Binding-site contacts:
Ligand atom C1 contacts residue TRP103 of chain 1.G at 4.3 Å (hydrophobic).
Ligand atom O7 contacts residue GLU124 of chain 1.A at 4.3 Å.
Ligand atom C8 contacts residue GLY125 of chain 1.A at 4.3 Å.
Ligand atom O5 contacts residue ASN62 of chain 1.B at 3.2 Å (h-bond).
Ligand atom O4 contacts residue TRP103 of chain 1.G at 3.9 Å.
Ligand atom C8 contacts residue TRP30 of chain 1.F at 3.2 Å (hydrophobic).
Ligand atom C2 contacts residue GLU124 of chain 1.A at 3.9 Å.
Ligand atom O7 contacts residue ASN62 of chain 1.B at 3.7 Å.
Ligand atom O7 contacts residue LEU38 of chain 1.A at 4.4 Å.
Ligand atom C2 contacts residue ASN62 of chain 1.B at 3.6 Å.
Ligand atom C4 contacts residue GLU124 of chain 1.A at 3.6 Å.
Ligand atom O5 contacts residue TRP103 of chain 1.G at 3.7 Å.
Ligand atom N2 contacts residue ALA105 of chain 1.G at 4.2 Å.
Ligand atom C3 contacts residue ASN62 of chain 1.B at 4.5 Å.
Ligand atom O5 contacts residue GLU124 of chain 1.A at 4.5 Å.
Ligand atom C7 contacts residue ASN62 of chain 1.B at 3.3 Å.
Ligand atom N2 contacts residue ASN62 of chain 1.B at 3.2 Å (h-bond).
Ligand atom O4 contacts residue VAL102 of chain 1.G at 4.2 Å.
Ligand atom C7 contacts residue TRP30 of chain 1.F at 4.5 Å (hydrophobic).
Ligand atom C5 contacts residue ASN62 of chain 1.B at 4.1 Å.
Ligand atom O4 contacts residue GLU124 of chain 1.A at 4.4 Å.
Ligand atom C1 contacts residue ASN62 of chain 1.B at 2.7 Å.
Ligand atom C3 contacts residue GLU124 of chain 1.A at 3.9 Å.
Ligand atom C6 contacts residue TRP103 of chain 1.G at 3.8 Å (hydrophobic).
Ligand atom O3 contacts residue ALA105 of chain 1.G at 4.2 Å.
Ligand atom O3 contacts residue GLU124 of chain 1.A at 3.6 Å.
Ligand atom C7 contacts residue GLU124 of chain 1.A at 3.8 Å.
Ligand atom O6 contacts residue LYS9 of chain 1.B at 4.0 Å.
Ligand atom C8 contacts residue GLU124 of chain 1.A at 3.7 Å.
Ligand atom O6 contacts residue TRP103 of chain 1.G at 3.0 Å.
Ligand atom C3 contacts residue ALA105 of chain 1.G at 3.7 Å (hydrophobic).
Ligand atom C2 contacts residue ALA105 of chain 1.G at 4.4 Å (hydrophobic).
Ligand atom N2 contacts residue GLU124 of chain 1.A at 3.9 Å.
Ligand atom C8 contacts residue THR65 of chain 1.B at 3.7 Å.
Ligand atom O7 contacts residue ALA126 of chain 1.A at 4.2 Å.
Ligand atom C8 contacts residue ASN62 of chain 1.B at 3.5 Å.
Ligand atom O7 contacts residue VAL148 of chain 1.A at 4.1 Å.
Ligand atom C5 contacts residue TRP103 of chain 1.G at 3.8 Å (hydrophobic).

Sequence of chain 1.G:
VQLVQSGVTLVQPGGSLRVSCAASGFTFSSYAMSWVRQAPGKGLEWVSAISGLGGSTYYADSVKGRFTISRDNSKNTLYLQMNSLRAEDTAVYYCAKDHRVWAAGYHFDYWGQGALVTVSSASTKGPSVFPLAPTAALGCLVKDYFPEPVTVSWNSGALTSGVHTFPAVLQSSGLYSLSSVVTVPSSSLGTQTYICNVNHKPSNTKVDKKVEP

Sequence of chain 1.B:
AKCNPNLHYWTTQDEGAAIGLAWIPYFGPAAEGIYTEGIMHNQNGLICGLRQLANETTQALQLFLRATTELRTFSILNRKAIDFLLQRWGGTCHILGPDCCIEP

The small molecule below binds the protein below.
Small molecule (SMILES): CC(=O)N[C@@H]1[C@@H](O)[C@H](O)[C@@H](CO)O[C@H]1O

Sequence of chain 1.F:
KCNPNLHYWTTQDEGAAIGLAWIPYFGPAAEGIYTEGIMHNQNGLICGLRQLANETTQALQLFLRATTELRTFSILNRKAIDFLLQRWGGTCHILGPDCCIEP

Sequence of chain 1.A:
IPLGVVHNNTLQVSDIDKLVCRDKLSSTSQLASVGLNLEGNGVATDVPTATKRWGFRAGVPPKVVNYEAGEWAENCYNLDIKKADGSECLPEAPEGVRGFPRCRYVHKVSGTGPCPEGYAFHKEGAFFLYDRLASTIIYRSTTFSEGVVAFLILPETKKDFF